Sequence of chain 1.A:
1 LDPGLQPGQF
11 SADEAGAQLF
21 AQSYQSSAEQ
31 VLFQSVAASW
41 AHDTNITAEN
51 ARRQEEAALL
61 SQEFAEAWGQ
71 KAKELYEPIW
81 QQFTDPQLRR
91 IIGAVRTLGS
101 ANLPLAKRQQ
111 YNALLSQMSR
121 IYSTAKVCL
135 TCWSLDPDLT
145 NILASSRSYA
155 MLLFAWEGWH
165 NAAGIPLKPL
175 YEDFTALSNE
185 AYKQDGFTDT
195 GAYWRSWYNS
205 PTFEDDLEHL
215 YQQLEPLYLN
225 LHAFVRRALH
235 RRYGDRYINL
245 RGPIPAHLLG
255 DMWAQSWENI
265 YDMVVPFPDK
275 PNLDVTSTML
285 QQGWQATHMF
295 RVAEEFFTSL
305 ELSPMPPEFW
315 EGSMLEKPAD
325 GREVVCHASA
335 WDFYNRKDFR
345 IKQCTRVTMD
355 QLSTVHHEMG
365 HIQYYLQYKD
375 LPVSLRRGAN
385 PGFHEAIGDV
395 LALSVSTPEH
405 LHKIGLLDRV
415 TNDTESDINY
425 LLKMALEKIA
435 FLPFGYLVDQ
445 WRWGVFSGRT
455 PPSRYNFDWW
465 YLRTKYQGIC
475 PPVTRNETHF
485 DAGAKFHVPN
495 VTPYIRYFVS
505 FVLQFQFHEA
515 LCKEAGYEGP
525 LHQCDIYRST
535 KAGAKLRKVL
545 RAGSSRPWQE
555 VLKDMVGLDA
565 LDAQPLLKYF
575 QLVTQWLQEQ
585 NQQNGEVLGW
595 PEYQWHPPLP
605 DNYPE

Binding-site contacts:
Ligand atom N contacts residue HIS331 of chain 1.A at 3.8 Å.
Ligand atom O contacts residue HIS491 of chain 1.A at 3.5 Å.
Ligand atom OG contacts residue SO41 of chain 1.T at 3.7 Å.
Ligand atom C contacts residue HIS331 of chain 1.A at 3.6 Å.
Ligand atom C contacts residue TYR501 of chain 1.A at 3.8 Å (hydrophobic).
Ligand atom N contacts residue ALA332 of chain 1.A at 2.8 Å (h-bond).
Ligand atom CA contacts residue TYR498 of chain 1.A at 4.0 Å (hydrophobic).
Ligand atom CA contacts residue HIS361 of chain 1.A at 3.8 Å.
Ligand atom N contacts residue SO41 of chain 1.T at 3.0 Å (h-bond).
Ligand atom CA contacts residue GLU362 of chain 1.A at 3.2 Å.
Ligand atom N contacts residue TYR501 of chain 1.A at 3.7 Å.
Ligand atom OG contacts residue PHE435 of chain 1.A at 3.9 Å.
Ligand atom C contacts residue LYS489 of chain 1.A at 3.8 Å.
Ligand atom CB contacts residue GLU362 of chain 1.A at 3.3 Å.
Ligand atom OD2 contacts residue SO41 of chain 1.T at 3.4 Å (h-bond).
Ligand atom CB contacts residue TYR498 of chain 1.A at 3.8 Å (hydrophobic).
Ligand atom C contacts residue SO41 of chain 1.T at 3.8 Å.
Ligand atom O contacts residue TYR501 of chain 1.A at 3.5 Å (h-bond).
Ligand atom C contacts residue TYR498 of chain 1.A at 3.7 Å (hydrophobic).
Ligand atom O contacts residue HIS331 of chain 1.A at 2.7 Å (h-bond).
Ligand atom N contacts residue LYS489 of chain 1.A at 4.0 Å.
Ligand atom O contacts residue LYS489 of chain 1.A at 2.8 Å (salt-bridge).
Ligand atom N contacts residue HIS331 of chain 1.A at 3.7 Å.
Ligand atom N contacts residue GLU362 of chain 1.A at 2.8 Å (salt-bridge).
Ligand atom OD2 contacts residue THR358 of chain 1.A at 3.0 Å (h-bond).
Ligand atom C contacts residue GLN259 of chain 1.A at 3.5 Å.
Ligand atom CA contacts residue TYR501 of chain 1.A at 3.6 Å (hydrophobic).
Ligand atom CB contacts residue THR358 of chain 1.A at 4.0 Å.
Ligand atom CB contacts residue TYR501 of chain 1.A at 3.6 Å (hydrophobic).
Ligand atom CG contacts residue THR358 of chain 1.A at 3.7 Å.
Ligand atom O contacts residue TYR498 of chain 1.A at 2.7 Å (h-bond).
Ligand atom CB contacts residue ALA332 of chain 1.A at 4.0 Å (hydrophobic).
Ligand atom CB contacts residue PHE435 of chain 1.A at 3.8 Å (hydrophobic).
Ligand atom OD1 contacts residue HIS361 of chain 1.A at 4.0 Å.
Ligand atom C contacts residue HIS491 of chain 1.A at 3.7 Å.
Ligand atom O contacts residue GLN259 of chain 1.A at 3.0 Å (h-bond).
Ligand atom O contacts residue HIS491 of chain 1.A at 3.2 Å (h-bond).
Ligand atom CG contacts residue SO41 of chain 1.T at 4.0 Å.
Ligand atom N contacts residue GLN259 of chain 1.A at 3.6 Å (h-bond).
Ligand atom OG contacts residue GLN259 of chain 1.A at 3.8 Å.

This protein binds this small molecule.
Small molecule (SMILES): NC(=O)[C@H](CO)NC(=O)[C@@H](N)CC(=O)O